This protein binds this small molecule.
Small molecule (SMILES): CC(=O)N[C@H]1[C@H](O[C@H]2[C@H](O)[C@@H](NC(C)=O)CO[C@@H]2CO[C@@H]2O[C@@H](C)[C@@H](O)[C@@H](O)[C@@H]2O)O[C@H](CO)[C@@H](O[C@@H]2O[C@H](CO)[C@@H](O)[C@H](O[C@@H]3O[C@H](CO)[C@@H](O)[C@H](O)[C@@H]3O)[C@@H]2O)[C@@H]1O

Sequence of chain 17.E:
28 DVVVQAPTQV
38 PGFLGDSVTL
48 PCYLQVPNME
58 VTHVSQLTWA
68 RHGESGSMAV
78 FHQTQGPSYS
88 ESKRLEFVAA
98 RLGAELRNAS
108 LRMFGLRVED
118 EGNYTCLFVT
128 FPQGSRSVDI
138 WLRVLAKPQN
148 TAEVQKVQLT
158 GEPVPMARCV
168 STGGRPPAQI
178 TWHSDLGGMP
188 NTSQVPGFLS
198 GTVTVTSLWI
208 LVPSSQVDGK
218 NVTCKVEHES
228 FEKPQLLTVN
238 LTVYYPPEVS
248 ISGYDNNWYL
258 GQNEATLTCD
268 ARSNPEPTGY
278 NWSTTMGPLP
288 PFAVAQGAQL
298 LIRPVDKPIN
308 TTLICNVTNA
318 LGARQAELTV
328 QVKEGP

Binding-site contacts:
Ligand atom C4 contacts residue ASN120 of chain 17.E at 4.2 Å.
Ligand atom C5 contacts residue ASN120 of chain 17.E at 3.6 Å.
Ligand atom C1 contacts residue ASN120 of chain 17.E at 1.4 Å.
Ligand atom C8 contacts residue ASN120 of chain 17.E at 4.1 Å.
Ligand atom C7 contacts residue ASN120 of chain 17.E at 3.8 Å.
Ligand atom C6 contacts residue ASN120 of chain 17.E at 3.0 Å.
Ligand atom C7 contacts residue TRP138 of chain 17.E at 4.3 Å (hydrophobic).
Ligand atom O7 contacts residue TRP138 of chain 17.E at 3.8 Å.
Ligand atom O5 contacts residue ASN120 of chain 17.E at 4.0 Å.
Ligand atom C3 contacts residue ASN120 of chain 17.E at 3.9 Å.
Ligand atom O3 contacts residue TRP138 of chain 17.E at 3.5 Å.
Ligand atom C5 contacts residue ASN120 of chain 17.E at 3.9 Å.
Ligand atom C3 contacts residue TRP138 of chain 17.E at 2.9 Å (hydrophobic).
Ligand atom C4 contacts residue TRP138 of chain 17.E at 3.3 Å (hydrophobic).
Ligand atom N2 contacts residue ASN120 of chain 17.E at 3.0 Å (h-bond).
Ligand atom C1 contacts residue TRP138 of chain 17.E at 3.9 Å (hydrophobic).
Ligand atom C5 contacts residue TRP138 of chain 17.E at 3.5 Å (hydrophobic).
Ligand atom O7 contacts residue ASN120 of chain 17.E at 4.4 Å.
Ligand atom C8 contacts residue TRP138 of chain 17.E at 4.0 Å (hydrophobic).
Ligand atom C2 contacts residue TRP138 of chain 17.E at 3.8 Å (hydrophobic).
Ligand atom C8 contacts residue GLY119 of chain 17.E at 3.9 Å.
Ligand atom O5 contacts residue TRP138 of chain 17.E at 4.3 Å.
Ligand atom O4 contacts residue TRP138 of chain 17.E at 3.1 Å.
Ligand atom C2 contacts residue ASN120 of chain 17.E at 2.6 Å.
Ligand atom N2 contacts residue TRP138 of chain 17.E at 3.7 Å.
Ligand atom O5 contacts residue ASN120 of chain 17.E at 2.4 Å (h-bond).